Binding-site contacts:
Ligand atom C5 contacts residue THR213 of chain 1.D at 3.3 Å.
Ligand atom C7 contacts residue CYS43 of chain 1.D at 4.1 Å (hydrophobic).
Ligand atom C14 contacts residue GLY214 of chain 1.D at 3.8 Å.
Ligand atom C7 contacts residue THR213 of chain 1.D at 3.6 Å.
Ligand atom C7 contacts residue ASN146 of chain 1.D at 3.6 Å.
Ligand atom C7 contacts residue LYS47 of chain 1.D at 3.6 Å.
Ligand atom C2 contacts residue THR213 of chain 1.D at 4.3 Å.
Ligand atom O8 contacts residue SER44 of chain 1.D at 1.8 Å (h-bond).
Ligand atom N4 contacts residue PO41 of chain 1.K at 4.0 Å.
Ligand atom O8 contacts residue SER102 of chain 1.D at 4.3 Å.
Ligand atom C3 contacts residue THR213 of chain 1.D at 3.4 Å.
Ligand atom N4 contacts residue THR213 of chain 1.D at 3.7 Å.
Ligand atom O12 contacts residue PRO143 of chain 1.D at 3.2 Å.
Ligand atom C14 contacts residue THR213 of chain 1.D at 3.8 Å.
Ligand atom C6 contacts residue GLU142 of chain 1.D at 4.1 Å.
Ligand atom C6 contacts residue PO41 of chain 1.K at 3.3 Å.
Ligand atom O12 contacts residue SER76 of chain 1.D at 4.2 Å.
Ligand atom C6 contacts residue THR213 of chain 1.D at 3.1 Å.
Ligand atom C14 contacts residue ARG147 of chain 1.D at 3.9 Å.
Ligand atom O12 contacts residue GLN83 of chain 1.C at 3.3 Å (h-bond).
Ligand atom O13 contacts residue ILE77 of chain 1.D at 3.1 Å.
Ligand atom O8 contacts residue ASN146 of chain 1.D at 3.7 Å.
Ligand atom C7 contacts residue PO41 of chain 1.K at 3.6 Å.
Ligand atom O8 contacts residue CYS43 of chain 1.D at 3.8 Å.
Ligand atom O10 contacts residue THR213 of chain 1.D at 3.4 Å.
Ligand atom C7 contacts residue GLU142 of chain 1.D at 3.7 Å.
Ligand atom C9 contacts residue THR213 of chain 1.D at 4.1 Å.
Ligand atom C5 contacts residue PO41 of chain 1.K at 4.1 Å.
Ligand atom C5 contacts residue ASN146 of chain 1.D at 3.8 Å.
Ligand atom C6 contacts residue ASN146 of chain 1.D at 3.7 Å.
Ligand atom O12 contacts residue ARG147 of chain 1.D at 4.0 Å.
Ligand atom O8 contacts residue LYS47 of chain 1.D at 2.9 Å (salt-bridge).
Ligand atom C7 contacts residue SER102 of chain 1.D at 4.0 Å.
Ligand atom O8 contacts residue GLU142 of chain 1.D at 2.8 Å (salt-bridge).
Ligand atom C5 contacts residue SER44 of chain 1.D at 4.1 Å.
Ligand atom C5 contacts residue GLU142 of chain 1.D at 4.1 Å.
Ligand atom C6 contacts residue SER44 of chain 1.D at 2.8 Å.
Ligand atom S1 contacts residue GLN83 of chain 1.C at 4.1 Å.
Ligand atom C14 contacts residue ASN146 of chain 1.D at 3.8 Å.
Ligand atom C7 contacts residue SER44 of chain 1.D at 1.4 Å.

Sequence of chain 1.D:
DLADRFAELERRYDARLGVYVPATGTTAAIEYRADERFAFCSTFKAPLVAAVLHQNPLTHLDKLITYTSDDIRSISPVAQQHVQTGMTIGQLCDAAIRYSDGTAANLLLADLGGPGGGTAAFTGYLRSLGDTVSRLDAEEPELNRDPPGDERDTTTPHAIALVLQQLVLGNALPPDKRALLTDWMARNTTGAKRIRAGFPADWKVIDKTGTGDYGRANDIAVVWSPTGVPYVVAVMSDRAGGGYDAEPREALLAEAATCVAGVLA

A small-molecule ligand and the protein it binds are described below.
Small molecule (SMILES): CC(C)([C@@H](N/C=C/C=O)C(=O)O)[S@@](=O)O

Sequence of chain 1.C:
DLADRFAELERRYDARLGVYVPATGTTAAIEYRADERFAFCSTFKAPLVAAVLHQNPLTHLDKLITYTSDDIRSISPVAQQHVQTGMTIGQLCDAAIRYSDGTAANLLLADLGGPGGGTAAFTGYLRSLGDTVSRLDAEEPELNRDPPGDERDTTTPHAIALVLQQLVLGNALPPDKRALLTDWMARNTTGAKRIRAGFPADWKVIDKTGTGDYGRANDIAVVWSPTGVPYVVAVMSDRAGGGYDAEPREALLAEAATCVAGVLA